Binding-site contacts:
Ligand atom CG1 contacts residue LYS1 of chain 1.C at 3.3 Å.
Ligand atom CB contacts residue VAL139 of chain 1.A at 4.3 Å (hydrophobic).
Ligand atom CG2 contacts residue HIS142 of chain 1.A at 4.1 Å.
Ligand atom CG2 contacts residue ARG203 of chain 1.A at 3.7 Å.
Ligand atom O contacts residue LYS1 of chain 1.C at 2.2 Å (salt-bridge).
Ligand atom CG1 contacts residue ASN112 of chain 1.A at 3.6 Å.
Ligand atom CA contacts residue GLU143 of chain 1.A at 3.2 Å.
Ligand atom O contacts residue HIS142 of chain 1.A at 4.3 Å.
Ligand atom CG1 contacts residue LEU133 of chain 1.A at 4.0 Å (hydrophobic).
Ligand atom O contacts residue GLU166 of chain 1.A at 4.2 Å.
Ligand atom C contacts residue ARG203 of chain 1.A at 3.9 Å.
Ligand atom O contacts residue ARG203 of chain 1.A at 2.8 Å (salt-bridge).
Ligand atom CA contacts residue ALA113 of chain 1.A at 4.1 Å (hydrophobic).
Ligand atom N contacts residue ALA113 of chain 1.A at 2.8 Å (h-bond).
Ligand atom CG2 contacts residue LEU202 of chain 1.A at 4.4 Å (hydrophobic).
Ligand atom CB contacts residue LYS1 of chain 1.C at 3.4 Å.
Ligand atom C contacts residue LYS1 of chain 1.C at 1.3 Å.
Ligand atom C contacts residue ASN112 of chain 1.A at 4.0 Å.
Ligand atom CA contacts residue HIS142 of chain 1.A at 4.0 Å.
Ligand atom CG1 contacts residue LEU202 of chain 1.A at 3.7 Å (hydrophobic).
Ligand atom CA contacts residue ZN1 of chain 1.D at 4.3 Å.
Ligand atom CA contacts residue ASN112 of chain 1.A at 3.8 Å.
Ligand atom CB contacts residue GLU143 of chain 1.A at 3.4 Å.
Ligand atom CG2 contacts residue GLU143 of chain 1.A at 4.2 Å.
Ligand atom O contacts residue LEU202 of chain 1.A at 4.2 Å.
Ligand atom CB contacts residue ASN112 of chain 1.A at 4.2 Å.
Ligand atom N contacts residue ASN112 of chain 1.A at 2.8 Å (h-bond).
Ligand atom CA contacts residue LYS1 of chain 1.C at 2.4 Å.
Ligand atom C contacts residue HIS231 of chain 1.A at 3.8 Å.
Ligand atom O contacts residue HIS231 of chain 1.A at 3.5 Å.
Ligand atom N contacts residue LYS1 of chain 1.C at 2.7 Å (salt-bridge).
Ligand atom CG2 contacts residue LYS1 of chain 1.C at 4.3 Å.
Ligand atom N contacts residue GLU143 of chain 1.A at 2.8 Å (salt-bridge).
Ligand atom CG2 contacts residue VAL139 of chain 1.A at 4.2 Å (hydrophobic).
Ligand atom CG2 contacts residue ILE188 of chain 1.A at 4.4 Å (hydrophobic).

Sequence of chain 1.A:
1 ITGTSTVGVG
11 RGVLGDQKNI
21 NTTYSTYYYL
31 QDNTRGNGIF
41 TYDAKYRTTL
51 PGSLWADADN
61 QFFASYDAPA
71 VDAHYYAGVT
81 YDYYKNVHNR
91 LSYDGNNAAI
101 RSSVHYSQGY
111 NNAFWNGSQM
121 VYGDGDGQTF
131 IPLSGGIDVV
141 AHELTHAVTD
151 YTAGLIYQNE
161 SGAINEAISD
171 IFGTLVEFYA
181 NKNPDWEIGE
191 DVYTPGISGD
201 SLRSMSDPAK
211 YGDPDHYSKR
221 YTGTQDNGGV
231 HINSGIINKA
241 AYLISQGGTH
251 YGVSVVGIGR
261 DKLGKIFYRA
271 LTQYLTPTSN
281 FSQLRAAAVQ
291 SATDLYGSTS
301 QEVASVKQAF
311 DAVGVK

The small molecule below binds the protein below.
Small molecule (SMILES): CC(C)[C@H](N)C(=O)O